This protein binds this small molecule.
Small molecule (SMILES): COc1ccc(N2CCN(c3cccc(C)c3)CC2)nn1

Binding-site contacts:
Ligand atom N4 contacts residue TYR193 of chain 15.A at 3.5 Å.
Ligand atom O2 contacts residue MET195 of chain 15.A at 4.4 Å.
Ligand atom C18 contacts residue ILE220 of chain 15.A at 4.3 Å (hydrophobic).
Ligand atom C13 contacts residue THR102 of chain 15.A at 4.3 Å.
Ligand atom C14 contacts residue LEU187 of chain 15.A at 4.3 Å (hydrophobic).
Ligand atom C17 contacts residue ILE101 of chain 15.A at 3.8 Å (hydrophobic).
Ligand atom C10 contacts residue HIS241 of chain 15.A at 3.6 Å.
Ligand atom C3 contacts residue TYR193 of chain 15.A at 3.8 Å (hydrophobic).
Ligand atom C1 contacts residue ASN215 of chain 15.A at 3.6 Å.
Ligand atom C17 contacts residue TYR147 of chain 15.A at 4.0 Å (hydrophobic).
Ligand atom C16 contacts residue ILE101 of chain 15.A at 3.5 Å (hydrophobic).
Ligand atom C14 contacts residue ILE101 of chain 15.A at 4.1 Å (hydrophobic).
Ligand atom N4 contacts residue MET217 of chain 15.A at 3.3 Å.
Ligand atom C3 contacts residue PHE121 of chain 15.A at 4.4 Å (hydrophobic).
Ligand atom C21 contacts residue ILE220 of chain 15.A at 3.5 Å (hydrophobic).
Ligand atom C16 contacts residue TYR147 of chain 15.A at 4.3 Å (hydrophobic).
Ligand atom C7 contacts residue LEU103 of chain 15.A at 3.2 Å (hydrophobic).
Ligand atom C1 contacts residue MET195 of chain 15.A at 4.3 Å (hydrophobic).
Ligand atom C18 contacts residue ILE125 of chain 15.A at 4.2 Å (hydrophobic).
Ligand atom C18 contacts residue PHE182 of chain 15.A at 4.0 Å (hydrophobic).
Ligand atom N5 contacts residue TYR193 of chain 15.A at 4.0 Å.
Ligand atom C21 contacts residue TYR147 of chain 15.A at 2.7 Å (hydrophobic).
Ligand atom C3 contacts residue LEU103 of chain 15.A at 4.2 Å (hydrophobic).
Ligand atom C20 contacts residue ILE125 of chain 15.A at 3.4 Å (hydrophobic).
Ligand atom C19 contacts residue ILE125 of chain 15.A at 3.2 Å (hydrophobic).
Ligand atom C7 contacts residue THR102 of chain 15.A at 4.2 Å.
Ligand atom C8 contacts residue PHE121 of chain 15.A at 4.3 Å (hydrophobic).
Ligand atom C1 contacts residue TYR193 of chain 15.A at 3.8 Å (hydrophobic).
Ligand atom C17 contacts residue ILE220 of chain 15.A at 3.9 Å (hydrophobic).
Ligand atom C11 contacts residue HIS241 of chain 15.A at 3.7 Å.
Ligand atom C6 contacts residue THR102 of chain 15.A at 4.3 Å.
Ligand atom C13 contacts residue ILE101 of chain 15.A at 3.4 Å (hydrophobic).
Ligand atom N5 contacts residue MET217 of chain 15.A at 3.3 Å (h-bond).
Ligand atom C8 contacts residue LEU103 of chain 15.A at 3.1 Å (hydrophobic).
Ligand atom C21 contacts residue ILE101 of chain 15.A at 4.0 Å (hydrophobic).
Ligand atom C14 contacts residue MET217 of chain 15.A at 3.9 Å (hydrophobic).
Ligand atom O2 contacts residue TYR193 of chain 15.A at 3.4 Å.
Ligand atom C10 contacts residue SER123 of chain 15.A at 4.2 Å.
Ligand atom C1 contacts residue TYR194 of chain 15.A at 4.2 Å (hydrophobic).
Ligand atom C15 contacts residue ILE101 of chain 15.A at 4.1 Å (hydrophobic).

Sequence of chain 15.A:
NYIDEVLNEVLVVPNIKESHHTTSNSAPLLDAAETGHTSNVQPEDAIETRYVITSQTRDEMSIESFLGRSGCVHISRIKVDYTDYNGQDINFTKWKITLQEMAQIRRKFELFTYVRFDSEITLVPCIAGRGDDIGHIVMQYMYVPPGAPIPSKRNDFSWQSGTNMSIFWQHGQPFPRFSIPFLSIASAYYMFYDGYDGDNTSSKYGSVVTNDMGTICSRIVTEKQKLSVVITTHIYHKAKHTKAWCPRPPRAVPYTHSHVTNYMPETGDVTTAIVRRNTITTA